This protein binds this small molecule.
Small molecule (SMILES): COc1ccc(-c2c(-c3cc(-c4cncc5ccccc45)c(O)cc3O)noc2NC(=O)C2CC2)cc1

Binding-site contacts:
Ligand atom N08 contacts residue ILE88 of chain 1.A at 3.6 Å.
Ligand atom N01 contacts residue THR176 of chain 1.A at 3.5 Å (h-bond).
Ligand atom C37 contacts residue LEU99 of chain 1.A at 3.7 Å (hydrophobic).
Ligand atom C36 contacts residue TRP154 of chain 1.A at 3.8 Å (hydrophobic).
Ligand atom O02 contacts residue ALA47 of chain 1.A at 3.6 Å.
Ligand atom C33 contacts residue PHE130 of chain 1.A at 3.5 Å (hydrophobic).
Ligand atom N01 contacts residue ALA47 of chain 1.A at 3.5 Å.
Ligand atom C36 contacts residue PHE130 of chain 1.A at 3.6 Å (hydrophobic).
Ligand atom C03 contacts residue MET90 of chain 1.A at 3.8 Å (hydrophobic).
Ligand atom C18 contacts residue ASP85 of chain 1.A at 3.6 Å.
Ligand atom O20 contacts residue ASN43 of chain 1.A at 3.6 Å.
Ligand atom C31 contacts residue ASN43 of chain 1.A at 3.2 Å.
Ligand atom C21 contacts residue PHE130 of chain 1.A at 3.8 Å (hydrophobic).
Ligand atom O02 contacts residue ILE88 of chain 1.A at 3.4 Å.
Ligand atom N01 contacts residue MET90 of chain 1.A at 3.6 Å.
Ligand atom C25 contacts residue LYS50 of chain 1.A at 3.4 Å.
Ligand atom O19 contacts residue ALA47 of chain 1.A at 3.3 Å.
Ligand atom N30 contacts residue PHE130 of chain 1.A at 3.3 Å.
Ligand atom C34 contacts residue MET90 of chain 1.A at 3.6 Å (hydrophobic).
Ligand atom C29 contacts residue PHE130 of chain 1.A at 3.3 Å (hydrophobic).
Ligand atom C14 contacts residue MET90 of chain 1.A at 3.7 Å (hydrophobic).
Ligand atom C13 contacts residue ASN43 of chain 1.A at 3.7 Å.
Ligand atom O20 contacts residue VAL178 of chain 1.A at 3.7 Å.
Ligand atom C09 contacts residue LEU99 of chain 1.A at 3.6 Å (hydrophobic).
Ligand atom C37 contacts residue PHE130 of chain 1.A at 3.5 Å (hydrophobic).
Ligand atom C17 contacts residue ASP85 of chain 1.A at 3.7 Å.
Ligand atom C21 contacts residue ASN43 of chain 1.A at 3.8 Å.
Ligand atom C16 contacts residue ASN43 of chain 1.A at 3.6 Å.
Ligand atom O02 contacts residue GLY89 of chain 1.A at 3.3 Å (h-bond).
Ligand atom O19 contacts residue ASP85 of chain 1.A at 2.7 Å (salt-bridge).
Ligand atom C35 contacts residue VAL142 of chain 1.A at 3.5 Å (hydrophobic).
Ligand atom O19 contacts residue THR176 of chain 1.A at 3.5 Å.
Ligand atom C32 contacts residue LEU99 of chain 1.A at 3.8 Å (hydrophobic).
Ligand atom C27 contacts residue LYS50 of chain 1.A at 3.1 Å.
Ligand atom O02 contacts residue MET90 of chain 1.A at 3.5 Å.
Ligand atom C32 contacts residue PHE130 of chain 1.A at 3.5 Å (hydrophobic).
Ligand atom C03 contacts residue ILE88 of chain 1.A at 3.8 Å (hydrophobic).
Ligand atom C10 contacts residue LEU99 of chain 1.A at 3.6 Å (hydrophobic).
Ligand atom C05 contacts residue ALA47 of chain 1.A at 3.7 Å (hydrophobic).
Ligand atom C23 contacts residue ASN43 of chain 1.A at 3.4 Å.

Sequence of chain 1.A:
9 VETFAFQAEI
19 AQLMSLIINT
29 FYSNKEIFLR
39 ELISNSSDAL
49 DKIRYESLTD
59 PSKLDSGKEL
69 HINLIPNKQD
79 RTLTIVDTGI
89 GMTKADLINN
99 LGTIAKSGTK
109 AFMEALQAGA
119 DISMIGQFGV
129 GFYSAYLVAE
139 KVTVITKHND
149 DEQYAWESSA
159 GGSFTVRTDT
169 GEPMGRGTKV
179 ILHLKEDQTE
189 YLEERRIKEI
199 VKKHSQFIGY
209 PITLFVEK